This protein binds this small molecule.
Small molecule (SMILES): CC(=O)N[C@@H]1[C@@H](O)[C@H](O)[C@@H](CO)O[C@H]1O

Sequence of chain 1.F:
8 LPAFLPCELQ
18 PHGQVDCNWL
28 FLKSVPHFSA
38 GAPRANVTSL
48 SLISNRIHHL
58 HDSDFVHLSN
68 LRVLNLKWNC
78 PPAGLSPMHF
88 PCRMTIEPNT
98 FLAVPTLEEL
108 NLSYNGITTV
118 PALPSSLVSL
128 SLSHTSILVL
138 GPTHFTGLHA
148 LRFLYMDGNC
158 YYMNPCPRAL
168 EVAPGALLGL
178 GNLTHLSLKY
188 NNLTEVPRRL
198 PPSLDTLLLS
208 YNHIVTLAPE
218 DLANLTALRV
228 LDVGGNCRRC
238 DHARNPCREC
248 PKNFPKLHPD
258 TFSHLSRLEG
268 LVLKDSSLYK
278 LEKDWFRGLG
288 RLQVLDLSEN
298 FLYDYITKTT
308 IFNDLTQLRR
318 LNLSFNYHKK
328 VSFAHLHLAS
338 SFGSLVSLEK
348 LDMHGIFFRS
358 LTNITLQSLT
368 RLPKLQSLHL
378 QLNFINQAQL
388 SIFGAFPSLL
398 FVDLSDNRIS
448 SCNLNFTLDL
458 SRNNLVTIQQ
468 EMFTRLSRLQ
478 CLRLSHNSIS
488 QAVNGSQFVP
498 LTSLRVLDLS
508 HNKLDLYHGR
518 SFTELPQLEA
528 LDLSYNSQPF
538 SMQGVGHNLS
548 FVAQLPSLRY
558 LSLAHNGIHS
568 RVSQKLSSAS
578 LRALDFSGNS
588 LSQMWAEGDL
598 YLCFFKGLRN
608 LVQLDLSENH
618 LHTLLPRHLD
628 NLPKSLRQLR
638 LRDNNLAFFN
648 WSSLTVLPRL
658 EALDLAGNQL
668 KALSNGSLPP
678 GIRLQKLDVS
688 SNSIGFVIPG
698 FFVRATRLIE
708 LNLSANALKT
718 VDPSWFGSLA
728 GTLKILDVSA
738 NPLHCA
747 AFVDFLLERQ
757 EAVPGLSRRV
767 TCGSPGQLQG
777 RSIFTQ

Binding-site contacts:
Ligand atom C3 contacts residue ASN491 of chain 1.F at 3.8 Å.
Ligand atom C7 contacts residue ASN491 of chain 1.F at 3.5 Å.
Ligand atom N2 contacts residue SER493 of chain 1.F at 2.7 Å (h-bond).
Ligand atom N2 contacts residue ASN491 of chain 1.F at 2.9 Å (h-bond).
Ligand atom C8 contacts residue ARG517 of chain 1.F at 4.5 Å.
Ligand atom C2 contacts residue ASN491 of chain 1.F at 2.4 Å.
Ligand atom C1 contacts residue SER493 of chain 1.F at 3.7 Å.
Ligand atom C4 contacts residue ASN491 of chain 1.F at 4.2 Å.
Ligand atom C2 contacts residue SER493 of chain 1.F at 3.5 Å.
Ligand atom O5 contacts residue ASN491 of chain 1.F at 2.4 Å (h-bond).
Ligand atom C1 contacts residue ASN491 of chain 1.F at 1.4 Å.
Ligand atom O7 contacts residue ASN491 of chain 1.F at 4.0 Å.
Ligand atom C8 contacts residue ASN491 of chain 1.F at 3.3 Å.
Ligand atom C3 contacts residue SER493 of chain 1.F at 3.6 Å.
Ligand atom C8 contacts residue GLY492 of chain 1.F at 4.0 Å.
Ligand atom O3 contacts residue SER493 of chain 1.F at 4.2 Å.
Ligand atom C5 contacts residue ASN491 of chain 1.F at 3.7 Å.
Ligand atom C7 contacts residue SER493 of chain 1.F at 3.6 Å.
Ligand atom C8 contacts residue SER493 of chain 1.F at 3.6 Å.